Sequence of chain 1.D:
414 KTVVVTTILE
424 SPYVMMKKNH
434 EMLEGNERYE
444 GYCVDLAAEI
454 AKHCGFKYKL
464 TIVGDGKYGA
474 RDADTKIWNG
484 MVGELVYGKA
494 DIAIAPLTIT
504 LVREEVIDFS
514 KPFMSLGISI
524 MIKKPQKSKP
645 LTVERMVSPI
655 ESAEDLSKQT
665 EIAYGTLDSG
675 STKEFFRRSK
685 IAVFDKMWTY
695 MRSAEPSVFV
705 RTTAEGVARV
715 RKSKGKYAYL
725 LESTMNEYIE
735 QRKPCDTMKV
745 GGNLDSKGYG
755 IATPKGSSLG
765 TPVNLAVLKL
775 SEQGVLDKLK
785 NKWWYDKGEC

The protein below binds the small molecule below.
Small molecule (SMILES): N[C@@H](CCC(=O)O)C(=O)O

Binding-site contacts:
Ligand atom O contacts residue ARG506 of chain 1.D at 2.8 Å (salt-bridge).
Ligand atom O contacts residue SER675 of chain 1.D at 3.0 Å (h-bond).
Ligand atom OE1 contacts residue LEU671 of chain 1.D at 4.0 Å.
Ligand atom C contacts residue THR501 of chain 1.D at 3.8 Å.
Ligand atom CA contacts residue TYR471 of chain 1.D at 4.1 Å (hydrophobic).
Ligand atom C contacts residue PRO499 of chain 1.D at 4.0 Å (hydrophobic).
Ligand atom CG contacts residue GLU726 of chain 1.D at 3.3 Å.
Ligand atom CA contacts residue GLU726 of chain 1.D at 3.2 Å.
Ligand atom CD contacts residue THR676 of chain 1.D at 3.5 Å.
Ligand atom OE2 contacts residue THR676 of chain 1.D at 3.0 Å (h-bond).
Ligand atom CD contacts residue LEU671 of chain 1.D at 3.6 Å (hydrophobic).
Ligand atom OXT contacts residue THR501 of chain 1.D at 3.0 Å (h-bond).
Ligand atom OXT contacts residue ARG506 of chain 1.D at 3.3 Å (salt-bridge).
Ligand atom OE2 contacts residue SER675 of chain 1.D at 3.5 Å (h-bond).
Ligand atom CA contacts residue PRO499 of chain 1.D at 4.1 Å (hydrophobic).
Ligand atom C contacts residue TYR471 of chain 1.D at 3.6 Å (hydrophobic).
Ligand atom N contacts residue GLU726 of chain 1.D at 3.3 Å (salt-bridge).
Ligand atom OXT contacts residue TYR471 of chain 1.D at 3.3 Å.
Ligand atom OE2 contacts residue GLY674 of chain 1.D at 3.6 Å.
Ligand atom N contacts residue THR501 of chain 1.D at 3.4 Å (h-bond).
Ligand atom OE1 contacts residue GLU726 of chain 1.D at 3.5 Å (salt-bridge).
Ligand atom N contacts residue TYR753 of chain 1.D at 3.3 Å.
Ligand atom C contacts residue SER675 of chain 1.D at 3.9 Å.
Ligand atom CB contacts residue LEU671 of chain 1.D at 4.0 Å (hydrophobic).
Ligand atom CG contacts residue LEU671 of chain 1.D at 3.8 Å (hydrophobic).
Ligand atom N contacts residue PRO499 of chain 1.D at 3.1 Å (h-bond).
Ligand atom OXT contacts residue LEU500 of chain 1.D at 3.4 Å.
Ligand atom CB contacts residue TYR471 of chain 1.D at 3.7 Å (hydrophobic).
Ligand atom N contacts residue TYR471 of chain 1.D at 4.0 Å.
Ligand atom CA contacts residue THR501 of chain 1.D at 3.8 Å.
Ligand atom C contacts residue ARG506 of chain 1.D at 3.6 Å.
Ligand atom OXT contacts residue PRO499 of chain 1.D at 3.1 Å (h-bond).
Ligand atom O contacts residue GLY674 of chain 1.D at 3.8 Å.
Ligand atom OE2 contacts residue LEU671 of chain 1.D at 3.5 Å.
Ligand atom CA contacts residue SER675 of chain 1.D at 4.1 Å.
Ligand atom O contacts residue TYR471 of chain 1.D at 3.9 Å.
Ligand atom CB contacts residue GLU726 of chain 1.D at 3.8 Å.
Ligand atom OE2 contacts residue GLU726 of chain 1.D at 3.9 Å.
Ligand atom OE1 contacts residue THR676 of chain 1.D at 3.4 Å (h-bond).
Ligand atom CD contacts residue GLU726 of chain 1.D at 3.3 Å.